Binding-site contacts:
Ligand atom C6 contacts residue SER197 of chain 14.E at 4.3 Å.
Ligand atom O5 contacts residue SER197 of chain 14.E at 4.0 Å.
Ligand atom C8 contacts residue VAL205 of chain 14.E at 3.7 Å (hydrophobic).
Ligand atom C6 contacts residue ASN200 of chain 14.E at 3.3 Å.
Ligand atom O7 contacts residue LYS203 of chain 14.E at 4.0 Å.
Ligand atom C4 contacts residue ASN200 of chain 14.E at 3.8 Å.
Ligand atom C3 contacts residue ASN200 of chain 14.E at 3.7 Å.
Ligand atom C5 contacts residue ASN200 of chain 14.E at 3.3 Å.
Ligand atom N2 contacts residue LEU192 of chain 14.E at 3.5 Å.
Ligand atom C7 contacts residue ASN200 of chain 14.E at 3.6 Å.
Ligand atom C6 contacts residue LEU199 of chain 14.E at 4.1 Å (hydrophobic).
Ligand atom O5 contacts residue ASN200 of chain 14.E at 2.5 Å (h-bond).
Ligand atom N2 contacts residue ASN200 of chain 14.E at 3.3 Å (h-bond).
Ligand atom C2 contacts residue ASN200 of chain 14.E at 2.5 Å.
Ligand atom C7 contacts residue LEU192 of chain 14.E at 3.8 Å (hydrophobic).
Ligand atom C1 contacts residue LEU192 of chain 14.E at 3.9 Å (hydrophobic).
Ligand atom O7 contacts residue ASN200 of chain 14.E at 3.3 Å (h-bond).
Ligand atom O6 contacts residue ASN200 of chain 14.E at 3.0 Å (h-bond).
Ligand atom C2 contacts residue LEU192 of chain 14.E at 4.3 Å (hydrophobic).
Ligand atom C5 contacts residue SER197 of chain 14.E at 4.2 Å.
Ligand atom C1 contacts residue ASN200 of chain 14.E at 1.4 Å.
Ligand atom C8 contacts residue LEU192 of chain 14.E at 3.7 Å (hydrophobic).

Sequence of chain 14.E:
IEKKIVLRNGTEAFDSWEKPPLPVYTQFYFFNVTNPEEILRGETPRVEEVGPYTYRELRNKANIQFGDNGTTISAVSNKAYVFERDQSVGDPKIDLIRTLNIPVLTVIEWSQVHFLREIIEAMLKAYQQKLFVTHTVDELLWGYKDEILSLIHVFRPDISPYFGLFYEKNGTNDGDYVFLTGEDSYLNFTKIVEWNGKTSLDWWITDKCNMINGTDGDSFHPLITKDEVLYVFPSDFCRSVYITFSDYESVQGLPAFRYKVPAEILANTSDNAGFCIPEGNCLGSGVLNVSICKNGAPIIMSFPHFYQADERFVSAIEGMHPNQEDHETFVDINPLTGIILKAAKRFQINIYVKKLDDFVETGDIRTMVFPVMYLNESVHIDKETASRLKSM

The protein below binds the small molecule below.
Small molecule (SMILES): CC(=O)N[C@@H]1[C@@H](O)[C@H](O)[C@@H](CO)O[C@H]1O